The small molecule below binds the protein below.
Small molecule (SMILES): CC(=O)N[C@@H]1[C@@H](O)[C@H](O)[C@@H](CO)O[C@H]1O

Binding-site contacts:
Ligand atom N2 contacts residue THR1097 of chain 1.C at 2.9 Å (h-bond).
Ligand atom C1 contacts residue THR1097 of chain 1.C at 3.6 Å.
Ligand atom C8 contacts residue ASN1095 of chain 1.C at 3.2 Å.
Ligand atom C2 contacts residue ASN1095 of chain 1.C at 2.5 Å.
Ligand atom C3 contacts residue ASN1095 of chain 1.C at 3.9 Å.
Ligand atom C6 contacts residue PHE1100 of chain 1.C at 4.1 Å (hydrophobic).
Ligand atom C7 contacts residue ASN1095 of chain 1.C at 3.6 Å.
Ligand atom C5 contacts residue PHE1100 of chain 1.C at 4.2 Å (hydrophobic).
Ligand atom O5 contacts residue PHE1100 of chain 1.C at 3.7 Å.
Ligand atom C7 contacts residue THR1097 of chain 1.C at 4.0 Å.
Ligand atom O3 contacts residue THR1097 of chain 1.C at 4.3 Å.
Ligand atom O7 contacts residue ASN1095 of chain 1.C at 3.8 Å.
Ligand atom C5 contacts residue ASN1095 of chain 1.C at 3.7 Å.
Ligand atom C1 contacts residue HIS1098 of chain 1.C at 4.2 Å.
Ligand atom C1 contacts residue PHE1100 of chain 1.C at 4.2 Å (hydrophobic).
Ligand atom C1 contacts residue ASN1095 of chain 1.C at 1.5 Å.
Ligand atom C2 contacts residue THR1097 of chain 1.C at 3.6 Å.
Ligand atom C8 contacts residue GLY1096 of chain 1.C at 4.4 Å.
Ligand atom N2 contacts residue ASN1095 of chain 1.C at 2.9 Å (h-bond).
Ligand atom C8 contacts residue THR1097 of chain 1.C at 3.9 Å.
Ligand atom C3 contacts residue THR1097 of chain 1.C at 3.6 Å.
Ligand atom C4 contacts residue ASN1095 of chain 1.C at 4.3 Å.
Ligand atom O5 contacts residue ASN1095 of chain 1.C at 2.4 Å (h-bond).
Ligand atom C3 contacts residue HIS1098 of chain 1.C at 4.2 Å.
Ligand atom C5 contacts residue HIS1098 of chain 1.C at 4.0 Å.

Sequence of chain 1.C:
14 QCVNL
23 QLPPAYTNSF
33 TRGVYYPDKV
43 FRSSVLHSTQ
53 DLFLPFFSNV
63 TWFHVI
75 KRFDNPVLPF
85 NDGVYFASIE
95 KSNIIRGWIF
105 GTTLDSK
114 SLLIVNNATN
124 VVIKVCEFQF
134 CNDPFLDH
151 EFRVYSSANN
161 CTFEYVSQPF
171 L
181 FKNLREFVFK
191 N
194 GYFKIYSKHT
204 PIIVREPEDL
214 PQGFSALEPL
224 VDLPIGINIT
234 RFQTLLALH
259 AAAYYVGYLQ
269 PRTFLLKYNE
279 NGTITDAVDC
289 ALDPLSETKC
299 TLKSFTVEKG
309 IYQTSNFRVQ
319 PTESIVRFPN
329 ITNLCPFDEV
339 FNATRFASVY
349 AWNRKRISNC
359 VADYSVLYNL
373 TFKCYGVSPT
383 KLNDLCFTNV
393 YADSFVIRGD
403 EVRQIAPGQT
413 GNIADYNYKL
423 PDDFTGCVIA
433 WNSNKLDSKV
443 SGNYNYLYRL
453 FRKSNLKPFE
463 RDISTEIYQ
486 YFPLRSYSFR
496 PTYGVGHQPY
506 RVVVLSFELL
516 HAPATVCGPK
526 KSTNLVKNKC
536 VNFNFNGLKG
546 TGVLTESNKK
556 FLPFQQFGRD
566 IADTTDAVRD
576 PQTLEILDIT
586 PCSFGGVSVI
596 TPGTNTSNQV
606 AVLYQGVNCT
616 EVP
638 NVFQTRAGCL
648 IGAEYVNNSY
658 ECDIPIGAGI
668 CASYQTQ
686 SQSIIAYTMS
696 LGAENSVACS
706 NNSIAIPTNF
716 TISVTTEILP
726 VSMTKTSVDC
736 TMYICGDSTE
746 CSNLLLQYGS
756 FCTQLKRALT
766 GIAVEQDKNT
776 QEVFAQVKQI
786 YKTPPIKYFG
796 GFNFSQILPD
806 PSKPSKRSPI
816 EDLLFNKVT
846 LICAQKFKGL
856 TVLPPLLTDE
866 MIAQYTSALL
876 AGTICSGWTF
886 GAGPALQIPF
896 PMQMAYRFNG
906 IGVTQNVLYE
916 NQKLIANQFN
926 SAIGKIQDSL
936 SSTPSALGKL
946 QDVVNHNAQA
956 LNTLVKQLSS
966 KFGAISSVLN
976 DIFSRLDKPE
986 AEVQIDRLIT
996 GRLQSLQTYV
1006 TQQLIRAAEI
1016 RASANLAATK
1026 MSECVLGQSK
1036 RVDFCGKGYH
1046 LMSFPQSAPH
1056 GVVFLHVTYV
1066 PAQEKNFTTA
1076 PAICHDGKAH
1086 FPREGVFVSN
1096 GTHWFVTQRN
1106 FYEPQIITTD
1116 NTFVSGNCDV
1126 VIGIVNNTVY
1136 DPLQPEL